Sequence of chain 1.A:
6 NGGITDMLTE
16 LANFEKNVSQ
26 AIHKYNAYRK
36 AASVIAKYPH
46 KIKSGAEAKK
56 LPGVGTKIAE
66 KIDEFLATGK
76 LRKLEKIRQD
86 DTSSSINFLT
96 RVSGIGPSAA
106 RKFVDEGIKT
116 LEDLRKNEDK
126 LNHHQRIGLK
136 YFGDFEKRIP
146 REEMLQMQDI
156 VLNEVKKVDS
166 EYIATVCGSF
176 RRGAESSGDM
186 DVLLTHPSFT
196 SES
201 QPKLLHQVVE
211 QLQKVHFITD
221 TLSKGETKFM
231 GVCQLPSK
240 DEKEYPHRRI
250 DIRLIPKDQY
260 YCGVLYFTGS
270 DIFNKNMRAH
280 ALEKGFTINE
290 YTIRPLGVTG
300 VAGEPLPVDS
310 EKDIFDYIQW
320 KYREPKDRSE

A small-molecule ligand and the protein it binds are described below.
Small molecule (SMILES): Cc1cn([C@H]2C[C@H](O[P](=O)(O)OC[C@H]3O[C@@H](n4ccc(N)nc4=O)C[C@@H]3O[P](=O)(O)OC[C@H]3O[C@@H](n4cnc5c(=O)nc(N)[nH]c54)C[C@@H]3O[P](=O)(O)OC[C@H]3O[C@@H](n4cnc5c(=O)nc(N)[nH]c54)C[C@@H]3O)[C@@H](CO[P](=O)(O)O[C@H]3C[C@H](n4cnc5c(=O)nc(N)[nH]c54)O[C@@H]3COP(=O)(O)O)O2)c(=O)[nH]c1=O

Binding-site contacts:
Ligand atom O5' contacts residue GLY60 of chain 1.A at 3.5 Å.
Ligand atom OP1 contacts residue ILE63 of chain 1.A at 3.0 Å (h-bond).
Ligand atom OP2 contacts residue LYS66 of chain 1.A at 3.4 Å (salt-bridge).
Ligand atom OP1 contacts residue LYS62 of chain 1.A at 3.7 Å.
Ligand atom O3' contacts residue GLY60 of chain 1.A at 3.9 Å.
Ligand atom OP1 contacts residue THR61 of chain 1.A at 3.7 Å.
Ligand atom N7 contacts residue LYS29 of chain 1.A at 3.5 Å.
Ligand atom P contacts residue THR61 of chain 1.A at 3.9 Å.
Ligand atom C5 contacts residue LYS29 of chain 1.A at 3.7 Å.
Ligand atom O5' contacts residue LYS29 of chain 1.A at 3.7 Å.
Ligand atom O4' contacts residue ALA32 of chain 1.A at 3.6 Å.
Ligand atom OP2 contacts residue LYS62 of chain 1.A at 3.4 Å.
Ligand atom C5' contacts residue GLY58 of chain 1.A at 3.3 Å.
Ligand atom OP2 contacts residue GLY60 of chain 1.A at 3.7 Å.
Ligand atom OP1 contacts residue GLY58 of chain 1.A at 2.8 Å (h-bond).
Ligand atom C8 contacts residue LYS29 of chain 1.A at 3.6 Å.
Ligand atom P contacts residue LYS62 of chain 1.A at 3.8 Å.
Ligand atom O3' contacts residue VAL59 of chain 1.A at 3.9 Å.
Ligand atom N1 contacts residue HIS28 of chain 1.A at 3.9 Å.
Ligand atom OP1 contacts residue GLY60 of chain 1.A at 2.9 Å (h-bond).
Ligand atom P contacts residue LYS62 of chain 1.A at 3.7 Å.
Ligand atom N3 contacts residue ALA32 of chain 1.A at 3.7 Å.
Ligand atom OP1 contacts residue VAL59 of chain 1.A at 3.4 Å (h-bond).
Ligand atom P contacts residue GLY58 of chain 1.A at 3.7 Å.
Ligand atom OP1 contacts residue LEU56 of chain 1.A at 3.8 Å.
Ligand atom OP2 contacts residue GLY60 of chain 1.A at 3.8 Å.
Ligand atom P contacts residue GLY60 of chain 1.A at 3.7 Å.
Ligand atom C3' contacts residue GLY60 of chain 1.A at 3.8 Å.
Ligand atom OP3 contacts residue LYS29 of chain 1.A at 2.9 Å.
Ligand atom P contacts residue ILE63 of chain 1.A at 3.8 Å.
Ligand atom C5' contacts residue GLY60 of chain 1.A at 3.4 Å.
Ligand atom O3' contacts residue GLY58 of chain 1.A at 3.3 Å.
Ligand atom C4' contacts residue GLY58 of chain 1.A at 3.5 Å.
Ligand atom OP2 contacts residue THR61 of chain 1.A at 3.4 Å (h-bond).
Ligand atom C5' contacts residue TYR33 of chain 1.A at 3.6 Å (hydrophobic).
Ligand atom OP1 contacts residue LYS62 of chain 1.A at 2.8 Å (salt-bridge).
Ligand atom OP1 contacts residue PRO57 of chain 1.A at 3.7 Å.
Ligand atom P contacts residue LYS29 of chain 1.A at 3.9 Å.
Ligand atom OP2 contacts residue LYS62 of chain 1.A at 2.9 Å (salt-bridge).
Ligand atom O3' contacts residue ILE63 of chain 1.A at 3.4 Å.